This protein binds this small molecule.
Small molecule (SMILES): CC(=O)N[C@H]1[C@H](O[C@H]2[C@H](O)[C@@H](NC(C)=O)CO[C@@H]2CO)O[C@H](CO)[C@@H](O)[C@@H]1O

Binding-site contacts:
Ligand atom N2 contacts residue ARG53 of chain 1.A at 4.5 Å.
Ligand atom O6 contacts residue GLU49 of chain 1.A at 3.7 Å.
Ligand atom C1 contacts residue ASN50 of chain 1.A at 3.9 Å.
Ligand atom C6 contacts residue THR47 of chain 1.A at 4.1 Å.
Ligand atom C8 contacts residue ASP324 of chain 1.A at 4.0 Å.
Ligand atom C5 contacts residue ASN45 of chain 1.A at 3.6 Å.
Ligand atom C6 contacts residue GLU49 of chain 1.A at 4.4 Å.
Ligand atom C7 contacts residue ARG326 of chain 1.A at 4.3 Å.
Ligand atom O5 contacts residue ASN50 of chain 1.A at 3.2 Å (h-bond).
Ligand atom O6 contacts residue THR47 of chain 1.A at 2.8 Å (h-bond).
Ligand atom O5 contacts residue ASN45 of chain 1.A at 2.3 Å (h-bond).
Ligand atom C5 contacts residue ASN50 of chain 1.A at 4.2 Å.
Ligand atom C8 contacts residue ARG53 of chain 1.A at 4.1 Å.
Ligand atom C4 contacts residue ASN45 of chain 1.A at 4.2 Å.
Ligand atom C2 contacts residue ASN45 of chain 1.A at 2.4 Å.
Ligand atom O5 contacts residue THR47 of chain 1.A at 4.2 Å.
Ligand atom C7 contacts residue ASN45 of chain 1.A at 3.6 Å.
Ligand atom C6 contacts residue ASN50 of chain 1.A at 3.6 Å.
Ligand atom C8 contacts residue ARG326 of chain 1.A at 3.6 Å.
Ligand atom C8 contacts residue GLU49 of chain 1.A at 3.7 Å.
Ligand atom O7 contacts residue ASN45 of chain 1.A at 3.7 Å.
Ligand atom C3 contacts residue ASN45 of chain 1.A at 3.8 Å.
Ligand atom C1 contacts residue ASN45 of chain 1.A at 1.4 Å.
Ligand atom O6 contacts residue ASN50 of chain 1.A at 3.6 Å.
Ligand atom N2 contacts residue ASN45 of chain 1.A at 3.0 Å (h-bond).

Sequence of chain 1.A:
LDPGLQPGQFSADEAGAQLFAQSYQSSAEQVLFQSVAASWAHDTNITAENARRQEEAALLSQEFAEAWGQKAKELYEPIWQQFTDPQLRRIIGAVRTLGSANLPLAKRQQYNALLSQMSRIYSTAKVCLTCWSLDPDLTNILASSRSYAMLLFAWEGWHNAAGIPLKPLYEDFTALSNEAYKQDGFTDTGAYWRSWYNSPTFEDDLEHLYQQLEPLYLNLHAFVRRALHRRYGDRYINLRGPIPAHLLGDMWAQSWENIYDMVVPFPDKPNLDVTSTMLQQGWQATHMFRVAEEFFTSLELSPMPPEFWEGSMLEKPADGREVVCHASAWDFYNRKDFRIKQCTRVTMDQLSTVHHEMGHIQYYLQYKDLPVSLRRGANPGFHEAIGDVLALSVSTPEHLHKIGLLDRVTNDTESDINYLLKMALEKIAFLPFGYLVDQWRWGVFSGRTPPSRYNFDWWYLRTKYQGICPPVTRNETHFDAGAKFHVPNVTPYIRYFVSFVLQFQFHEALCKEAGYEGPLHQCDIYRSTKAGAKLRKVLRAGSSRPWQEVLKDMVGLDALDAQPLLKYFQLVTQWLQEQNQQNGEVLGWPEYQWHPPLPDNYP